The protein below binds the small molecule below.
Small molecule (SMILES): Nc1nccc2ccccc12

Binding-site contacts:
Ligand atom C2 contacts residue ASP49 of chain 1.A at 3.3 Å.
Ligand atom N1 contacts residue ASP49 of chain 1.A at 2.7 Å (salt-bridge).
Ligand atom C4 contacts residue TYR88 of chain 1.A at 3.6 Å (hydrophobic).
Ligand atom C10 contacts residue ASP245 of chain 1.A at 3.4 Å.
Ligand atom N3 contacts residue ILE135 of chain 1.A at 4.1 Å.
Ligand atom C11 contacts residue ASP245 of chain 1.A at 4.2 Å.
Ligand atom C4 contacts residue ILE135 of chain 1.A at 4.1 Å (hydrophobic).
Ligand atom C2 contacts residue GLY247 of chain 1.A at 4.3 Å.
Ligand atom C4 contacts residue ASP49 of chain 1.A at 3.7 Å.
Ligand atom C11 contacts residue GLY247 of chain 1.A at 4.3 Å.
Ligand atom C5 contacts residue TYR88 of chain 1.A at 3.5 Å (hydrophobic).
Ligand atom C10 contacts residue GLY247 of chain 1.A at 4.1 Å.
Ligand atom C9 contacts residue ASP245 of chain 1.A at 4.3 Å.
Ligand atom C6 contacts residue TYR88 of chain 1.A at 4.3 Å (hydrophobic).
Ligand atom C10 contacts residue THR248 of chain 1.A at 3.4 Å.
Ligand atom N1 contacts residue ASP245 of chain 1.A at 3.1 Å (salt-bridge).
Ligand atom C2 contacts residue ASP245 of chain 1.A at 4.1 Å.
Ligand atom N3 contacts residue SER52 of chain 1.A at 4.1 Å.
Ligand atom N1 contacts residue GLY51 of chain 1.A at 3.8 Å.
Ligand atom C9 contacts residue THR248 of chain 1.A at 3.6 Å.
Ligand atom N1 contacts residue GLY247 of chain 1.A at 4.0 Å.
Ligand atom N3 contacts residue ASP49 of chain 1.A at 2.6 Å (salt-bridge).

Sequence of chain 1.A:
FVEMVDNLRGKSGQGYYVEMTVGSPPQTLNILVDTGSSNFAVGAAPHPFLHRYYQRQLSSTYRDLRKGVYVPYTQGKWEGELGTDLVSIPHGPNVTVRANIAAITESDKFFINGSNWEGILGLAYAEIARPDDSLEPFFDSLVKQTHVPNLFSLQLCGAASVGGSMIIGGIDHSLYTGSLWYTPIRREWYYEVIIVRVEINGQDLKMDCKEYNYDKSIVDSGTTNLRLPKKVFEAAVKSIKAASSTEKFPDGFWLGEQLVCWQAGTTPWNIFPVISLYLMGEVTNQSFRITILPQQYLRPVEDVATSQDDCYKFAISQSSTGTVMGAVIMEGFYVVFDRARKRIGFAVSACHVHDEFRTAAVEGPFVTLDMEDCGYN